A small-molecule ligand and the protein it binds are described below.
Small molecule (SMILES): CNC(=O)C[C@@H]1NC(=O)c2csc(n2)-c2ccc(-c3nc(NC(=O)[C@H]4CC[C@H](C(=O)O)CC4)cs3)nc2-c2csc(n2)C2=CSC(N2)[C@H]([C@@H](O)c2ccccc2)NC(=O)CNC(=O)c2nc(sc2COC)[C@H](C(C)C)NC(=O)c2nc1sc2C

Sequence of chain 1.A:
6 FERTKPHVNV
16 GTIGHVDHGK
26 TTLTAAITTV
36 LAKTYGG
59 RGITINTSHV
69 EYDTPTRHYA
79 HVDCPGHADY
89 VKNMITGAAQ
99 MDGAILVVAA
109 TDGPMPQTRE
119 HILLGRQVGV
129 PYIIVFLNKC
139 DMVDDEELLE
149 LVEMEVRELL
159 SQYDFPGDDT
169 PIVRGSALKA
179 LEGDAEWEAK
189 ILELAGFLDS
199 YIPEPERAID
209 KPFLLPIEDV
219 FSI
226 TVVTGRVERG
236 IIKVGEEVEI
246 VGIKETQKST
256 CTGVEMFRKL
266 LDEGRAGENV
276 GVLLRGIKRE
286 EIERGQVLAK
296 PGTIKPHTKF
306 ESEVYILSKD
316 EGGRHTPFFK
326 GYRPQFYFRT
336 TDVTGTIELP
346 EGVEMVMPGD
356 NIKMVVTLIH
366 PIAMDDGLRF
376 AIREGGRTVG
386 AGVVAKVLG

Binding-site contacts:
Ligand atom CA contacts residue PHE262 of chain 1.A at 3.5 Å (hydrophobic).
Ligand atom C contacts residue GLU260 of chain 1.A at 3.3 Å.
Ligand atom SG contacts residue GLU260 of chain 1.A at 3.5 Å.
Ligand atom C contacts residue THR229 of chain 1.A at 3.5 Å.
Ligand atom OD1 contacts residue PHE262 of chain 1.A at 3.0 Å (h-bond).
Ligand atom N contacts residue GLU260 of chain 1.A at 3.5 Å (salt-bridge).
Ligand atom SG contacts residue GLY276 of chain 1.A at 3.5 Å (h-bond).
Ligand atom C contacts residue PHE262 of chain 1.A at 3.5 Å (hydrophobic).
Ligand atom N contacts residue GLU260 of chain 1.A at 3.3 Å (salt-bridge).
Ligand atom CB contacts residue ASP217 of chain 1.A at 3.4 Å.
Ligand atom CB contacts residue PHE219 of chain 1.A at 3.5 Å (hydrophobic).
Ligand atom N contacts residue PHE219 of chain 1.A at 3.3 Å.
Ligand atom CB contacts residue GLU260 of chain 1.A at 3.2 Å.
Ligand atom OB contacts residue ASP217 of chain 1.A at 3.1 Å (salt-bridge).
Ligand atom O contacts residue LEU278 of chain 1.A at 3.4 Å.
Ligand atom SG contacts residue ARG263 of chain 1.A at 3.3 Å (salt-bridge).
Ligand atom C contacts residue GLU260 of chain 1.A at 3.6 Å.
Ligand atom O contacts residue THR257 of chain 1.A at 3.5 Å (h-bond).
Ligand atom CE2 contacts residue MET261 of chain 1.A at 3.5 Å (hydrophobic).
Ligand atom CA contacts residue GLU260 of chain 1.A at 3.3 Å.
Ligand atom CA contacts residue ARG263 of chain 1.A at 3.6 Å.
Ligand atom CE2 contacts residue ASN274 of chain 1.A at 2.9 Å.
Ligand atom CB contacts residue LEU278 of chain 1.A at 3.5 Å (hydrophobic).
Ligand atom O contacts residue GLY258 of chain 1.A at 3.3 Å.
Ligand atom SG contacts residue VAL275 of chain 1.A at 3.5 Å.
Ligand atom C93 contacts residue LEU278 of chain 1.A at 3.4 Å (hydrophobic).
Ligand atom CA contacts residue GLU260 of chain 1.A at 3.4 Å.
Ligand atom OB contacts residue THR229 of chain 1.A at 2.6 Å (h-bond).
Ligand atom OB contacts residue GLU216 of chain 1.A at 3.6 Å.
Ligand atom O contacts residue ASN274 of chain 1.A at 3.4 Å (h-bond).
Ligand atom CB contacts residue ARG263 of chain 1.A at 3.3 Å.
Ligand atom SG contacts residue GLY276 of chain 1.A at 3.7 Å.
Ligand atom N contacts residue PHE262 of chain 1.A at 3.3 Å.
Ligand atom SG contacts residue ASP217 of chain 1.A at 3.5 Å (salt-bridge).
Ligand atom CB contacts residue GLU260 of chain 1.A at 3.1 Å.
Ligand atom CB contacts residue GLY276 of chain 1.A at 3.4 Å.
Ligand atom N contacts residue PHE262 of chain 1.A at 3.3 Å.
Ligand atom CB contacts residue GLU260 of chain 1.A at 3.6 Å.
Ligand atom C contacts residue ARG263 of chain 1.A at 3.7 Å.
Ligand atom C contacts residue LEU278 of chain 1.A at 3.5 Å (hydrophobic).